Binding-site contacts:
Ligand atom C3 contacts residue THR286 of chain 11.A at 3.5 Å.
Ligand atom O1B contacts residue ARG232 of chain 23.A at 2.5 Å (salt-bridge).
Ligand atom C3 contacts residue ASN231 of chain 23.A at 3.9 Å.
Ligand atom C1 contacts residue ARG232 of chain 23.A at 3.6 Å.
Ligand atom O10 contacts residue SER52 of chain 11.A at 4.4 Å.
Ligand atom O1B contacts residue ASN284 of chain 11.A at 3.7 Å.
Ligand atom O1A contacts residue THR286 of chain 11.A at 4.2 Å.
Ligand atom C2 contacts residue ASN284 of chain 11.A at 3.9 Å.
Ligand atom C2 contacts residue THR286 of chain 11.A at 4.2 Å.
Ligand atom O2 contacts residue ARG232 of chain 23.A at 4.5 Å.
Ligand atom O10 contacts residue ASN55 of chain 11.A at 3.4 Å (h-bond).
Ligand atom O1A contacts residue ASN284 of chain 11.A at 4.5 Å.
Ligand atom C11 contacts residue GLY254 of chain 23.A at 3.6 Å.
Ligand atom O2 contacts residue TRP287 of chain 11.A at 4.5 Å.
Ligand atom C5 contacts residue ASN231 of chain 23.A at 4.5 Å.
Ligand atom O10 contacts residue SER256 of chain 23.A at 3.5 Å (h-bond).
Ligand atom C11 contacts residue ASN55 of chain 11.A at 3.2 Å.
Ligand atom O1A contacts residue ASN231 of chain 23.A at 2.7 Å (h-bond).
Ligand atom O2 contacts residue ASN231 of chain 23.A at 4.2 Å.
Ligand atom O1A contacts residue ARG232 of chain 23.A at 3.5 Å.
Ligand atom C10 contacts residue ASN55 of chain 11.A at 3.8 Å.
Ligand atom C1 contacts residue ASN284 of chain 11.A at 3.8 Å.
Ligand atom C11 contacts residue ALA253 of chain 23.A at 3.6 Å (hydrophobic).
Ligand atom C3 contacts residue TRP287 of chain 11.A at 4.1 Å (hydrophobic).
Ligand atom O4 contacts residue ASN231 of chain 23.A at 4.2 Å.
Ligand atom C1 contacts residue ASN231 of chain 23.A at 3.6 Å.
Ligand atom O1B contacts residue ASN231 of chain 23.A at 4.3 Å.
Ligand atom C10 contacts residue SER256 of chain 23.A at 4.2 Å.
Ligand atom C4 contacts residue ASN231 of chain 23.A at 3.5 Å.
Ligand atom O4 contacts residue VAL257 of chain 23.A at 3.1 Å.
Ligand atom O2 contacts residue ASN284 of chain 11.A at 3.0 Å (h-bond).
Ligand atom C11 contacts residue SER256 of chain 23.A at 4.3 Å.
Ligand atom C2 contacts residue ASN231 of chain 23.A at 4.0 Å.
Ligand atom C4 contacts residue VAL257 of chain 23.A at 4.4 Å (hydrophobic).
Ligand atom O2 contacts residue THR286 of chain 11.A at 4.0 Å.
Ligand atom O4 contacts residue TRP287 of chain 11.A at 4.1 Å.

Sequence of chain 11.A:
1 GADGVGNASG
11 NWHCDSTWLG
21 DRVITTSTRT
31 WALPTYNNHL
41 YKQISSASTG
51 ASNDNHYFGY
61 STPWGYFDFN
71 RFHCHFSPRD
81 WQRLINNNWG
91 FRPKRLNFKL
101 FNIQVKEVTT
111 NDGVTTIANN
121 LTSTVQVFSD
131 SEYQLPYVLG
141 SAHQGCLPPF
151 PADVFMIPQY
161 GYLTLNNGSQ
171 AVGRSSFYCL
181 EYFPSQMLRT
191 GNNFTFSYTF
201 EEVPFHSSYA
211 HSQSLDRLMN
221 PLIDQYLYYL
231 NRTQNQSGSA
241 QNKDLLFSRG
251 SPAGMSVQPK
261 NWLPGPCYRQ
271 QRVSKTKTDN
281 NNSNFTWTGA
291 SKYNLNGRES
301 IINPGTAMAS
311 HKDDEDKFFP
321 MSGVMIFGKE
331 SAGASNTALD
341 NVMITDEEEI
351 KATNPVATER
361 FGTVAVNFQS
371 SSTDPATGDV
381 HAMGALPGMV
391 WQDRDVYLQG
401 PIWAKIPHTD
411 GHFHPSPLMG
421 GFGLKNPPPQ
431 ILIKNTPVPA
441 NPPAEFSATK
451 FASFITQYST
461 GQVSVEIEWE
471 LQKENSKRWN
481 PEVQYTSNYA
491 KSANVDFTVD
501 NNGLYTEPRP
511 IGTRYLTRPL

Sequence of chain 23.A:
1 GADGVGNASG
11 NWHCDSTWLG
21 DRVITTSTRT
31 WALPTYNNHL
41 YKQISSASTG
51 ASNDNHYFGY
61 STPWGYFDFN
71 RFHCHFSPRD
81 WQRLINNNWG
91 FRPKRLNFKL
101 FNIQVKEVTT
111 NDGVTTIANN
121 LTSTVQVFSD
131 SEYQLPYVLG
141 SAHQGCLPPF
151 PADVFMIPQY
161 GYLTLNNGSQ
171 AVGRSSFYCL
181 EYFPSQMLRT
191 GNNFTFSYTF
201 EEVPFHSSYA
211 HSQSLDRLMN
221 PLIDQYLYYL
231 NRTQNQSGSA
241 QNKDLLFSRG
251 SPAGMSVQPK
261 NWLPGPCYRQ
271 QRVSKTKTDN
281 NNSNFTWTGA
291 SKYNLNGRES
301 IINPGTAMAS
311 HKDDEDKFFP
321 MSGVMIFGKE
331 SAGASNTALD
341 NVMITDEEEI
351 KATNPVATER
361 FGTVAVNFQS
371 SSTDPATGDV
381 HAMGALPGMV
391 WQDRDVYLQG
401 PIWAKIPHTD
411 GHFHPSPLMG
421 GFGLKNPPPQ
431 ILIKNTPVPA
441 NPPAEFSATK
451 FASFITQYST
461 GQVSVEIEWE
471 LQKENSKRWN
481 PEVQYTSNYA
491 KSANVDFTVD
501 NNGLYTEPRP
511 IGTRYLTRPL

The small molecule below binds the protein below.
Small molecule (SMILES): CC(=O)N[C@H]1[C@H]([C@H](O)[C@H](O)CO)O[C@@](O)(C(=O)O)C[C@@H]1O